A small-molecule ligand and the protein it binds are described below.
Small molecule (SMILES): O=CC=CC=O

Binding-site contacts:
Ligand atom C7 contacts residue LYS82 of chain 1.B at 1.2 Å.
Ligand atom O3 contacts residue LYS82 of chain 1.D at 2.3 Å (salt-bridge).
Ligand atom C1 contacts residue LYS82 of chain 1.B at 3.4 Å.
Ligand atom C5 contacts residue LYS82 of chain 1.D at 3.4 Å.
Ligand atom C5 contacts residue LYS82 of chain 1.B at 2.0 Å.
Ligand atom C2 contacts residue LYS82 of chain 1.D at 1.2 Å.
Ligand atom C1 contacts residue LYS82 of chain 1.D at 2.1 Å.
Ligand atom O8 contacts residue LYS82 of chain 1.B at 2.4 Å (salt-bridge).

Sequence of chain 1.D:
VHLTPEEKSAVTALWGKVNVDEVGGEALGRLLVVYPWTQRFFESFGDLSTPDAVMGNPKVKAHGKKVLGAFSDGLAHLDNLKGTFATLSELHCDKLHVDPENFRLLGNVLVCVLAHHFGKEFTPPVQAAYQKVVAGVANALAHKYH

Sequence of chain 1.B:
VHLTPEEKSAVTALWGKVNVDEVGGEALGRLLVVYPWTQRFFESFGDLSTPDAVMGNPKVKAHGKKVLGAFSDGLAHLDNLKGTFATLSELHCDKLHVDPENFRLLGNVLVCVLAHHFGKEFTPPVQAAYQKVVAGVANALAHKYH